This small molecule binds to this protein.
Small molecule (SMILES): COc1ccc2cc3[n+](cc2c1OCCC[n+]1cccc2ccccc21)CCc1cc2c(cc1-3)OCO2

Binding-site contacts:
Ligand atom OAQ contacts residue TRP461 of chain 2.A at 3.7 Å.
Ligand atom CAH contacts residue TRP468 of chain 2.A at 4.0 Å (hydrophobic).
Ligand atom OBB contacts residue TRP426 of chain 2.A at 3.6 Å.
Ligand atom CBC contacts residue TRP426 of chain 2.A at 3.3 Å (hydrophobic).
Ligand atom CAD contacts residue TRP468 of chain 2.A at 3.7 Å (hydrophobic).
Ligand atom CAI contacts residue TRP468 of chain 2.A at 3.5 Å (hydrophobic).
Ligand atom CBI contacts residue ASP345 of chain 2.A at 3.6 Å.
Ligand atom CAS contacts residue TYR453 of chain 2.A at 4.1 Å (hydrophobic).
Ligand atom CAG contacts residue VAL305 of chain 2.A at 3.5 Å (hydrophobic).
Ligand atom OBA contacts residue TRP426 of chain 2.A at 4.1 Å.
Ligand atom CAK contacts residue TRP468 of chain 2.A at 3.9 Å (hydrophobic).
Ligand atom NAA contacts residue TRP468 of chain 2.A at 3.8 Å.
Ligand atom CBF contacts residue TRP426 of chain 2.A at 3.7 Å (hydrophobic).
Ligand atom CAL contacts residue TRP468 of chain 2.A at 4.1 Å (hydrophobic).
Ligand atom CAB contacts residue TRP468 of chain 2.A at 3.8 Å (hydrophobic).
Ligand atom CAL contacts residue VAL305 of chain 2.A at 4.1 Å (hydrophobic).
Ligand atom CAO contacts residue TRP468 of chain 2.A at 4.1 Å (hydrophobic).
Ligand atom CAC contacts residue TRP468 of chain 2.A at 3.8 Å (hydrophobic).
Ligand atom CBJ contacts residue TRP468 of chain 2.A at 4.0 Å (hydrophobic).
Ligand atom CBC contacts residue TRP468 of chain 2.A at 4.0 Å (hydrophobic).
Ligand atom CAN contacts residue TYR449 of chain 2.A at 3.9 Å (hydrophobic).
Ligand atom CAD contacts residue VAL305 of chain 2.A at 3.6 Å (hydrophobic).
Ligand atom CAH contacts residue VAL305 of chain 2.A at 4.2 Å (hydrophobic).
Ligand atom CAX contacts residue TYR449 of chain 2.A at 3.9 Å (hydrophobic).
Ligand atom OAQ contacts residue GLU306 of chain 2.A at 4.1 Å.
Ligand atom CAG contacts residue TRP468 of chain 2.A at 3.6 Å (hydrophobic).
Ligand atom CAT contacts residue VAL462 of chain 2.A at 3.5 Å (hydrophobic).
Ligand atom CAM contacts residue VAL305 of chain 2.A at 4.0 Å (hydrophobic).
Ligand atom CAI contacts residue VAL305 of chain 2.A at 4.0 Å (hydrophobic).
Ligand atom CAJ contacts residue TRP468 of chain 2.A at 4.1 Å (hydrophobic).
Ligand atom CAE contacts residue TRP468 of chain 2.A at 4.0 Å (hydrophobic).
Ligand atom OAR contacts residue VAL462 of chain 2.A at 3.9 Å.
Ligand atom CAB contacts residue VAL305 of chain 2.A at 3.5 Å (hydrophobic).
Ligand atom CBE contacts residue TRP468 of chain 2.A at 3.4 Å (hydrophobic).
Ligand atom CAP contacts residue TRP468 of chain 2.A at 3.9 Å (hydrophobic).
Ligand atom CBI contacts residue TRP426 of chain 2.A at 3.5 Å (hydrophobic).
Ligand atom CBF contacts residue TRP468 of chain 2.A at 3.3 Å (hydrophobic).
Ligand atom CBI contacts residue TYR453 of chain 2.A at 3.5 Å (hydrophobic).
Ligand atom OBB contacts residue TYR453 of chain 2.A at 3.5 Å (h-bond).
Ligand atom CAY contacts residue TRP468 of chain 2.A at 3.5 Å (hydrophobic).

Sequence of chain 2.A:
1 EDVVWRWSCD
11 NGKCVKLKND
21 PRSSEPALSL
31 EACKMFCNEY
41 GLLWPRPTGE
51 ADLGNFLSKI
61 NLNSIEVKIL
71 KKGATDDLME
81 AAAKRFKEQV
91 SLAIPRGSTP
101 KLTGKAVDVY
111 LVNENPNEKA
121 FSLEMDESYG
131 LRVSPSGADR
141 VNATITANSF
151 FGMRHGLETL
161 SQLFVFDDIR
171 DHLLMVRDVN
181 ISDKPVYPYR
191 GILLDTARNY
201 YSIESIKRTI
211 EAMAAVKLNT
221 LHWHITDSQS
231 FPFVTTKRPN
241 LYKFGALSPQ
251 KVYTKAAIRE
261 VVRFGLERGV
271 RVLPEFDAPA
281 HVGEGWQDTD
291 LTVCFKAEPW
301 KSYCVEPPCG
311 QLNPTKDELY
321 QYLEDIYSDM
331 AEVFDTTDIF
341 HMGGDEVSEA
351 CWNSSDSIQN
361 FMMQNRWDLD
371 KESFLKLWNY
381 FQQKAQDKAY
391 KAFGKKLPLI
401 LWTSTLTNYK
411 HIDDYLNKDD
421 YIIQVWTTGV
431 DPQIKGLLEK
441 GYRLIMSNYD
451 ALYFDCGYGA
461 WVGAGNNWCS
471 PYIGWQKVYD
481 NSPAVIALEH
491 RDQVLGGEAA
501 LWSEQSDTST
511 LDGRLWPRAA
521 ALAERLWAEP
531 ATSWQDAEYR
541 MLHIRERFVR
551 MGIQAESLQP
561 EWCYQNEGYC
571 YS